Sequence of chain 1.A:
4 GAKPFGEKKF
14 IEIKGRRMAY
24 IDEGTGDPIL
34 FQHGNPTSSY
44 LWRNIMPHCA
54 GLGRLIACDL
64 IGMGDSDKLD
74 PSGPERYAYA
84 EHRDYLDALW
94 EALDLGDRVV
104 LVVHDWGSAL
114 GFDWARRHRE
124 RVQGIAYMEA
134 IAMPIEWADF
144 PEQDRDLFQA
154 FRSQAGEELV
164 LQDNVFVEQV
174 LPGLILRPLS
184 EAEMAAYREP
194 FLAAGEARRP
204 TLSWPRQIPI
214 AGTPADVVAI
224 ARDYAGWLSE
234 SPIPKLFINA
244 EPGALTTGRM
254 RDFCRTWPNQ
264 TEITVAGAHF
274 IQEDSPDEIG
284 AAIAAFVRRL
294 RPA

This protein binds this small molecule.
Small molecule (SMILES): OCCCO

Binding-site contacts:
Ligand atom C3 contacts residue HIS272 of chain 1.A at 3.9 Å.
Ligand atom O1 contacts residue PHE151 of chain 1.A at 3.6 Å.
Ligand atom C2 contacts residue ASP108 of chain 1.A at 2.8 Å.
Ligand atom C2 contacts residue PHE169 of chain 1.A at 4.3 Å (hydrophobic).
Ligand atom O3 contacts residue PHE273 of chain 1.A at 3.5 Å.
Ligand atom O1 contacts residue VAL173 of chain 1.A at 3.6 Å.
Ligand atom O1 contacts residue PHE273 of chain 1.A at 4.1 Å.
Ligand atom O1 contacts residue HIS272 of chain 1.A at 3.8 Å.
Ligand atom C1 contacts residue PHE169 of chain 1.A at 4.1 Å (hydrophobic).
Ligand atom C1 contacts residue ASP108 of chain 1.A at 4.2 Å.
Ligand atom C2 contacts residue PHE151 of chain 1.A at 4.3 Å (hydrophobic).
Ligand atom C2 contacts residue HIS272 of chain 1.A at 3.6 Å.
Ligand atom C3 contacts residue PHE169 of chain 1.A at 3.5 Å (hydrophobic).
Ligand atom C1 contacts residue HIS272 of chain 1.A at 4.1 Å.
Ligand atom O1 contacts residue PHE169 of chain 1.A at 3.6 Å.
Ligand atom O3 contacts residue ASP108 of chain 1.A at 3.1 Å (salt-bridge).
Ligand atom O1 contacts residue LEU177 of chain 1.A at 4.0 Å.
Ligand atom O3 contacts residue PHE169 of chain 1.A at 3.8 Å.
Ligand atom O3 contacts residue HIS272 of chain 1.A at 3.2 Å (h-bond).
Ligand atom C3 contacts residue ASP108 of chain 1.A at 2.8 Å.
Ligand atom C3 contacts residue ASN38 of chain 1.A at 3.6 Å.
Ligand atom C1 contacts residue PHE151 of chain 1.A at 3.3 Å (hydrophobic).
Ligand atom O3 contacts residue ASN38 of chain 1.A at 2.7 Å (h-bond).